Sequence of chain 1.A:
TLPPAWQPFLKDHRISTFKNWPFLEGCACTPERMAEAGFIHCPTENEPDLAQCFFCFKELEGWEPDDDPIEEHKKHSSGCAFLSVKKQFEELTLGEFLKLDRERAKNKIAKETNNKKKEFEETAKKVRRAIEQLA

The protein below binds the small molecule below.
Small molecule (SMILES): C[C@H](N)C(=O)N[C@@H](CCCN=C(N)N)C(=O)N[C@H](C(=O)N[C@H](C=O)CCCCN)[C@@H](C)O

Binding-site contacts:
Ligand atom CA contacts residue GLY67 of chain 1.A at 3.4 Å.
Ligand atom C contacts residue GLU77 of chain 1.A at 3.8 Å.
Ligand atom N contacts residue GLU64 of chain 1.A at 3.4 Å (salt-bridge).
Ligand atom N contacts residue GLU77 of chain 1.A at 2.8 Å (salt-bridge).
Ligand atom O contacts residue GLU77 of chain 1.A at 3.3 Å (salt-bridge).
Ligand atom C contacts residue GLU66 of chain 1.A at 3.8 Å.
Ligand atom O contacts residue LEU65 of chain 1.A at 3.3 Å.
Ligand atom N contacts residue LEU65 of chain 1.A at 3.9 Å.
Ligand atom C contacts residue LEU65 of chain 1.A at 3.9 Å (hydrophobic).
Ligand atom CG contacts residue GLU52 of chain 1.A at 3.7 Å.
Ligand atom OG1 contacts residue HIS81 of chain 1.A at 3.4 Å (h-bond).
Ligand atom CD contacts residue GLU52 of chain 1.A at 3.6 Å.
Ligand atom CE contacts residue GLU52 of chain 1.A at 3.1 Å.
Ligand atom N contacts residue GLU66 of chain 1.A at 2.6 Å (salt-bridge).
Ligand atom CB contacts residue GLU77 of chain 1.A at 3.4 Å.
Ligand atom CG contacts residue GLU66 of chain 1.A at 3.9 Å.
Ligand atom O contacts residue GLU66 of chain 1.A at 2.8 Å (salt-bridge).
Ligand atom CB contacts residue GLU66 of chain 1.A at 3.5 Å.
Ligand atom CA contacts residue GLU64 of chain 1.A at 3.5 Å.
Ligand atom CA contacts residue HIS81 of chain 1.A at 3.8 Å.
Ligand atom C contacts residue GLU64 of chain 1.A at 3.9 Å.
Ligand atom NH1 contacts residue GLY67 of chain 1.A at 3.8 Å.
Ligand atom C contacts residue GLU66 of chain 1.A at 3.4 Å.
Ligand atom CA contacts residue GLU66 of chain 1.A at 3.6 Å.
Ligand atom CA contacts residue GLU66 of chain 1.A at 3.3 Å.
Ligand atom CA contacts residue LEU65 of chain 1.A at 3.9 Å (hydrophobic).
Ligand atom NH2 contacts residue GLU66 of chain 1.A at 3.5 Å (salt-bridge).
Ligand atom O contacts residue HIS81 of chain 1.A at 3.4 Å (h-bond).
Ligand atom N contacts residue ASP72 of chain 1.A at 3.0 Å (salt-bridge).
Ligand atom O contacts residue GLU66 of chain 1.A at 3.2 Å (salt-bridge).
Ligand atom CB contacts residue TRP68 of chain 1.A at 3.6 Å (hydrophobic).
Ligand atom CG2 contacts residue GLU64 of chain 1.A at 3.7 Å.
Ligand atom O contacts residue GLU66 of chain 1.A at 3.6 Å.
Ligand atom NZ contacts residue GLU52 of chain 1.A at 3.9 Å.
Ligand atom CA contacts residue ASP72 of chain 1.A at 3.9 Å.
Ligand atom CG2 contacts residue LYS63 of chain 1.A at 3.6 Å.
Ligand atom CA contacts residue GLU66 of chain 1.A at 3.5 Å.
Ligand atom CA contacts residue GLU77 of chain 1.A at 3.4 Å.
Ligand atom N contacts residue HIS81 of chain 1.A at 3.9 Å.
Ligand atom N contacts residue GLY67 of chain 1.A at 3.6 Å.